This protein binds this small molecule.
Small molecule (SMILES): CC(=O)N[C@@H]1[C@@H](O)[C@H](O)[C@@H](CO)O[C@H]1O

Sequence of chain 1.A:
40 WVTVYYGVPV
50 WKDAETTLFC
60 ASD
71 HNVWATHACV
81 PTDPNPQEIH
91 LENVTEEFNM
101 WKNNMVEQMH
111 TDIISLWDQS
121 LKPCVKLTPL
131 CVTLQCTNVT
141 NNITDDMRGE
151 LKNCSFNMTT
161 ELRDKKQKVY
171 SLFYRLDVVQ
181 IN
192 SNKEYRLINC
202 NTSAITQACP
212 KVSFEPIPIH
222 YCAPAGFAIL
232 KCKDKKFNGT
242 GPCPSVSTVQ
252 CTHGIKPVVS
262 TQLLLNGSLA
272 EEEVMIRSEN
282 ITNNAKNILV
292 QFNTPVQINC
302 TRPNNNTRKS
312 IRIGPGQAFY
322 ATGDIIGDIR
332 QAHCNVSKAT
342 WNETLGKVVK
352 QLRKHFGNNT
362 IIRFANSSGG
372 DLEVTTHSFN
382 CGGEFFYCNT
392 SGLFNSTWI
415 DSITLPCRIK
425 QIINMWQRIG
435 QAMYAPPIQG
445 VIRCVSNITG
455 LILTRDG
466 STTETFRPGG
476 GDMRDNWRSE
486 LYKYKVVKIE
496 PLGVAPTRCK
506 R

Binding-site contacts:
Ligand atom C5 contacts residue ASN306 of chain 1.A at 3.7 Å.
Ligand atom C8 contacts residue VAL445 of chain 1.A at 3.5 Å (hydrophobic).
Ligand atom C8 contacts residue ASN306 of chain 1.A at 4.4 Å.
Ligand atom C5 contacts residue ILE327 of chain 1.A at 4.2 Å (hydrophobic).
Ligand atom C1 contacts residue ILE327 of chain 1.A at 4.3 Å (hydrophobic).
Ligand atom C7 contacts residue VAL445 of chain 1.A at 4.4 Å (hydrophobic).
Ligand atom O7 contacts residue ASN306 of chain 1.A at 3.5 Å (h-bond).
Ligand atom C6 contacts residue ILE327 of chain 1.A at 4.0 Å (hydrophobic).
Ligand atom C2 contacts residue ASN306 of chain 1.A at 2.3 Å.
Ligand atom N2 contacts residue ASN306 of chain 1.A at 2.8 Å (h-bond).
Ligand atom C1 contacts residue ASN306 of chain 1.A at 1.4 Å.
Ligand atom C3 contacts residue ASN306 of chain 1.A at 3.6 Å.
Ligand atom O5 contacts residue ASN306 of chain 1.A at 2.4 Å (h-bond).
Ligand atom C7 contacts residue ASN306 of chain 1.A at 3.3 Å.
Ligand atom C4 contacts residue ASN306 of chain 1.A at 4.1 Å.
Ligand atom O5 contacts residue ILE327 of chain 1.A at 3.4 Å.